The protein below binds the small molecule below.
Small molecule (SMILES): CC(=O)N[C@H]1[C@H](O[C@H]2[C@H](O)[C@@H](NC(C)=O)CO[C@@H]2CO[C@@H]2O[C@@H](C)[C@@H](O)[C@@H](O)[C@@H]2O)O[C@H](CO)[C@@H](O)[C@@H]1O

Binding-site contacts:
Ligand atom C6 contacts residue ASN23 of chain 1.A at 3.4 Å.
Ligand atom C7 contacts residue ASN23 of chain 1.A at 3.1 Å.
Ligand atom O7 contacts residue ASN23 of chain 1.A at 2.8 Å (h-bond).
Ligand atom C2 contacts residue ASN23 of chain 1.A at 2.5 Å.
Ligand atom N2 contacts residue ASN23 of chain 1.A at 3.0 Å (h-bond).
Ligand atom C1 contacts residue ASN23 of chain 1.A at 1.4 Å.
Ligand atom C3 contacts residue ASN23 of chain 1.A at 3.8 Å.
Ligand atom O5 contacts residue ASN23 of chain 1.A at 2.2 Å (h-bond).
Ligand atom C8 contacts residue ASN23 of chain 1.A at 4.5 Å.
Ligand atom C5 contacts residue ASN23 of chain 1.A at 3.9 Å.
Ligand atom O5 contacts residue ASN23 of chain 1.A at 3.7 Å.
Ligand atom C6 contacts residue ASN23 of chain 1.A at 4.5 Å.
Ligand atom C4 contacts residue ASN23 of chain 1.A at 4.2 Å.
Ligand atom C5 contacts residue ASN23 of chain 1.A at 3.6 Å.

Sequence of chain 1.A:
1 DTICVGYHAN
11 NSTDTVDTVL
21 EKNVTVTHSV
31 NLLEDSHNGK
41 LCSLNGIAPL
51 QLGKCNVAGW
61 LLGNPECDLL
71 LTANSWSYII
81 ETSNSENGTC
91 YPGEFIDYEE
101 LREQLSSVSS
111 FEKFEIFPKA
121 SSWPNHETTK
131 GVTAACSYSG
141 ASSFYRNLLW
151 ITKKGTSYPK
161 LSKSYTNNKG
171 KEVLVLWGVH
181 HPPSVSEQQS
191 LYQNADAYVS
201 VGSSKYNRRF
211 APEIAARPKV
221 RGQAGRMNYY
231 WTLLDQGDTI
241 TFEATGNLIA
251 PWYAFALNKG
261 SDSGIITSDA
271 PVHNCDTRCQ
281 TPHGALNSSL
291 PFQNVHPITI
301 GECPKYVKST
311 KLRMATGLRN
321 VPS